A small-molecule ligand and the protein it binds are described below.
Small molecule (SMILES): Cc1cc(C(=O)N[C@@H](CC(=O)N2CCC[C@@H]2c2ccccc2)C(=O)N[C@@H](C)c2ncc(-c3ccccc3F)[nH]2)no1

Binding-site contacts:
Ligand atom C28 contacts residue ASP124 of chain 1.L at 3.4 Å.
Ligand atom N14 contacts residue SER20 of chain 1.K at 2.9 Å (h-bond).
Ligand atom F08 contacts residue VAL31 of chain 1.K at 3.2 Å.
Ligand atom C11 contacts residue LYS33 of chain 1.K at 3.7 Å.
Ligand atom C01 contacts residue THR21 of chain 1.K at 3.7 Å.
Ligand atom O17 contacts residue THR48 of chain 1.K at 3.7 Å.
Ligand atom C07 contacts residue VAL31 of chain 1.K at 3.5 Å (hydrophobic).
Ligand atom C26 contacts residue LEU98 of chain 1.K at 3.6 Å (hydrophobic).
Ligand atom C10 contacts residue ALA52 of chain 1.K at 3.6 Å (hydrophobic).
Ligand atom C10 contacts residue ILE45 of chain 1.K at 3.6 Å (hydrophobic).
Ligand atom C03 contacts residue GLY47 of chain 1.K at 3.4 Å.
Ligand atom C35 contacts residue VAL31 of chain 1.K at 3.6 Å (hydrophobic).
Ligand atom C40 contacts residue PHE123 of chain 1.L at 3.4 Å (hydrophobic).
Ligand atom F08 contacts residue ALA49 of chain 1.K at 3.4 Å.
Ligand atom C10 contacts residue LYS33 of chain 1.K at 3.5 Å.
Ligand atom C05 contacts residue GLY47 of chain 1.K at 3.6 Å.
Ligand atom O41 contacts residue GLN22 of chain 1.K at 3.1 Å (h-bond).
Ligand atom O24 contacts residue ALA126 of chain 1.L at 3.4 Å (h-bond).
Ligand atom C35 contacts residue ASN130 of chain 1.L at 3.5 Å.
Ligand atom N04 contacts residue GLY47 of chain 1.K at 2.5 Å (h-bond).
Ligand atom C12 contacts residue GLY47 of chain 1.K at 3.6 Å.
Ligand atom C05 contacts residue ALA49 of chain 1.K at 3.7 Å (hydrophobic).
Ligand atom C36 contacts residue TRP129 of chain 1.L at 3.7 Å (hydrophobic).
Ligand atom C37 contacts residue TRP129 of chain 1.L at 3.3 Å (hydrophobic).
Ligand atom O17 contacts residue ALA49 of chain 1.K at 3.1 Å (h-bond).
Ligand atom N04 contacts residue ALA49 of chain 1.K at 3.6 Å (h-bond).
Ligand atom C02 contacts residue GLY47 of chain 1.K at 3.6 Å.
Ligand atom C09 contacts residue ALA52 of chain 1.K at 3.7 Å (hydrophobic).
Ligand atom C38 contacts residue TRP129 of chain 1.L at 3.5 Å (hydrophobic).
Ligand atom N23 contacts residue ASP124 of chain 1.L at 3.4 Å (salt-bridge).
Ligand atom C29 contacts residue ASP124 of chain 1.L at 3.7 Å.
Ligand atom C31 contacts residue ASP124 of chain 1.L at 3.2 Å.
Ligand atom C37 contacts residue ALA49 of chain 1.K at 3.6 Å (hydrophobic).
Ligand atom C38 contacts residue SER122 of chain 1.L at 3.5 Å.
Ligand atom C38 contacts residue GLY128 of chain 1.L at 3.4 Å.
Ligand atom N19 contacts residue ASP124 of chain 1.L at 3.2 Å (salt-bridge).
Ligand atom C11 contacts residue ILE45 of chain 1.K at 3.0 Å (hydrophobic).
Ligand atom N30 contacts residue ASP124 of chain 1.L at 3.5 Å (salt-bridge).
Ligand atom C39 contacts residue SER122 of chain 1.L at 3.3 Å.
Ligand atom C39 contacts residue PHE123 of chain 1.L at 3.3 Å (hydrophobic).

Sequence of chain 1.L:
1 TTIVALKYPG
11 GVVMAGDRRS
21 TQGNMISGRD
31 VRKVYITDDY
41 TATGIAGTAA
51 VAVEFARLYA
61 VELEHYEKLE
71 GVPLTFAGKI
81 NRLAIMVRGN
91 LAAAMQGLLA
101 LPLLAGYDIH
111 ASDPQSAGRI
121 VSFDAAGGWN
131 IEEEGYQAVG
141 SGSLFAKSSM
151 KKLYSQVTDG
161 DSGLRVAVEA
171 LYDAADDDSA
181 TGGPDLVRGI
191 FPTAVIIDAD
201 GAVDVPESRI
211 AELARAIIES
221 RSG

Sequence of chain 1.K:
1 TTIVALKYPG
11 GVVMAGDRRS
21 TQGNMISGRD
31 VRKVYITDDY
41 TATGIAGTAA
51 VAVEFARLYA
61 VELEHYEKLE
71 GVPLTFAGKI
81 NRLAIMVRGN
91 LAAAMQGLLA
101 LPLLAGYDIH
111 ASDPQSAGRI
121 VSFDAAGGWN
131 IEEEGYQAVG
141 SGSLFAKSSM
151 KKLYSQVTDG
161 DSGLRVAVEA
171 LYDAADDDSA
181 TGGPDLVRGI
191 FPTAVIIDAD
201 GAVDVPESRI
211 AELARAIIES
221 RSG